Sequence of chain 1.A:
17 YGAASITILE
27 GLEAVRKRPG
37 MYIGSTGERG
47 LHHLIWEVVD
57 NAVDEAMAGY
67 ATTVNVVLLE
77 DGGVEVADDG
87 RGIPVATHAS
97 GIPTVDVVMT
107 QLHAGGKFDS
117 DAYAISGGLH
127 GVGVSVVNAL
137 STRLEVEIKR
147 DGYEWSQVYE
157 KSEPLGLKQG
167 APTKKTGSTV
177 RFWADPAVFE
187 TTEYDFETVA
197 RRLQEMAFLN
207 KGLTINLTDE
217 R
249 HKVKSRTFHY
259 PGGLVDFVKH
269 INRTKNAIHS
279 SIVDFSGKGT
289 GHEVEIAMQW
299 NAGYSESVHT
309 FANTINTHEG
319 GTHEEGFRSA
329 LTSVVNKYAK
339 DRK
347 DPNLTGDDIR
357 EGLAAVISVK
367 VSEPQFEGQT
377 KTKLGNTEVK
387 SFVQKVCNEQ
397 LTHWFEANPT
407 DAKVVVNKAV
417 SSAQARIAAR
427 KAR

Sequence of chain 1.B:
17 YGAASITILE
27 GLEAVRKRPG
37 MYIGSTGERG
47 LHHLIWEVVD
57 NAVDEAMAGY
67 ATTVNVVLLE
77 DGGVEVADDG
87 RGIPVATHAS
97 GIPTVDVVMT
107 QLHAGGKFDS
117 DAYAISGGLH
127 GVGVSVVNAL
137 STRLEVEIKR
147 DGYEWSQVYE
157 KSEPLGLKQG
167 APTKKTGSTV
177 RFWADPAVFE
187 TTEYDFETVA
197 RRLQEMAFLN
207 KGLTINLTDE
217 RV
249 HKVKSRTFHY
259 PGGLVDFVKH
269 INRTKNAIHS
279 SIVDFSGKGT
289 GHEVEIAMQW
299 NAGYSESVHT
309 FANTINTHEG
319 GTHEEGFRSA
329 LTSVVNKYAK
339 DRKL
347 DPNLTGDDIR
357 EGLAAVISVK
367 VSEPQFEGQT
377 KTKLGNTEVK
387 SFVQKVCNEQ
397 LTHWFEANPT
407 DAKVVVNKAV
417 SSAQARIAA

Binding-site contacts:
Ligand atom PA contacts residue MG1 of chain 1.J at 3.0 Å.
Ligand atom O3G contacts residue LEU125 of chain 1.A at 2.7 Å (h-bond).
Ligand atom C2 contacts residue TYR119 of chain 1.A at 3.3 Å (hydrophobic).
Ligand atom O2B contacts residue ASN57 of chain 1.A at 2.9 Å (h-bond).
Ligand atom N6 contacts residue SER174 of chain 1.A at 2.8 Å (h-bond).
Ligand atom O3G contacts residue LYS377 of chain 1.A at 2.8 Å (salt-bridge).
Ligand atom O1A contacts residue VAL128 of chain 1.A at 3.1 Å.
Ligand atom O1A contacts residue GLY129 of chain 1.A at 3.0 Å (h-bond).
Ligand atom O2' contacts residue ILE22 of chain 1.B at 3.3 Å.
Ligand atom O2A contacts residue ASN57 of chain 1.A at 2.9 Å (h-bond).
Ligand atom O2G contacts residue MG1 of chain 1.J at 2.3 Å.
Ligand atom N3 contacts residue TYR17 of chain 1.B at 2.9 Å (h-bond).
Ligand atom O2B contacts residue MG1 of chain 1.J at 2.2 Å.
Ligand atom O3G contacts residue HIS126 of chain 1.A at 3.1 Å (h-bond).
Ligand atom O3A contacts residue GLY127 of chain 1.A at 3.2 Å.
Ligand atom O2G contacts residue LYS377 of chain 1.A at 3.1 Å (salt-bridge).
Ligand atom N3B contacts residue LEU125 of chain 1.A at 3.1 Å (h-bond).
Ligand atom N3 contacts residue TYR119 of chain 1.A at 3.1 Å (h-bond).
Ligand atom O1G contacts residue GLY129 of chain 1.A at 2.7 Å (h-bond).
Ligand atom C2 contacts residue GLU61 of chain 1.A at 3.3 Å.
Ligand atom O3A contacts residue MG1 of chain 1.J at 3.0 Å.
Ligand atom N1 contacts residue SER174 of chain 1.A at 3.3 Å (h-bond).
Ligand atom PB contacts residue MG1 of chain 1.J at 3.0 Å.
Ligand atom O3' contacts residue GLY112 of chain 1.A at 2.7 Å (h-bond).
Ligand atom O3A contacts residue VAL128 of chain 1.A at 3.1 Å (h-bond).
Ligand atom O1A contacts residue VAL130 of chain 1.A at 2.8 Å (h-bond).
Ligand atom C6 contacts residue SER174 of chain 1.A at 3.3 Å.
Ligand atom O1G contacts residue VAL128 of chain 1.A at 3.0 Å (h-bond).
Ligand atom O1B contacts residue GLY127 of chain 1.A at 3.3 Å.
Ligand atom C5 contacts residue ILE89 of chain 1.A at 3.3 Å (hydrophobic).
Ligand atom N6 contacts residue ASP84 of chain 1.A at 3.3 Å (salt-bridge).
Ligand atom O1G contacts residue GLN375 of chain 1.A at 3.2 Å (h-bond).
Ligand atom O2B contacts residue LYS113 of chain 1.A at 2.8 Å (salt-bridge).
Ligand atom O2' contacts residue TYR119 of chain 1.A at 3.3 Å.
Ligand atom O2' contacts residue TYR17 of chain 1.B at 2.7 Å (h-bond).
Ligand atom O2A contacts residue MG1 of chain 1.J at 1.9 Å.
Ligand atom O3G contacts residue GLY124 of chain 1.A at 3.3 Å.
Ligand atom O2A contacts residue VAL130 of chain 1.A at 3.0 Å (h-bond).
Ligand atom N3B contacts residue GLY127 of chain 1.A at 3.0 Å (h-bond).
Ligand atom O4' contacts residue VAL104 of chain 1.A at 3.3 Å.

This small molecule binds to this protein.
Small molecule (SMILES): Nc1ncnc2c1ncn2[C@@H]1O[C@H](CO[P](=O)(O)O[P](=O)(O)NP(=O)(O)O)[C@@H](O)[C@H]1O